Sequence of chain 1.C:
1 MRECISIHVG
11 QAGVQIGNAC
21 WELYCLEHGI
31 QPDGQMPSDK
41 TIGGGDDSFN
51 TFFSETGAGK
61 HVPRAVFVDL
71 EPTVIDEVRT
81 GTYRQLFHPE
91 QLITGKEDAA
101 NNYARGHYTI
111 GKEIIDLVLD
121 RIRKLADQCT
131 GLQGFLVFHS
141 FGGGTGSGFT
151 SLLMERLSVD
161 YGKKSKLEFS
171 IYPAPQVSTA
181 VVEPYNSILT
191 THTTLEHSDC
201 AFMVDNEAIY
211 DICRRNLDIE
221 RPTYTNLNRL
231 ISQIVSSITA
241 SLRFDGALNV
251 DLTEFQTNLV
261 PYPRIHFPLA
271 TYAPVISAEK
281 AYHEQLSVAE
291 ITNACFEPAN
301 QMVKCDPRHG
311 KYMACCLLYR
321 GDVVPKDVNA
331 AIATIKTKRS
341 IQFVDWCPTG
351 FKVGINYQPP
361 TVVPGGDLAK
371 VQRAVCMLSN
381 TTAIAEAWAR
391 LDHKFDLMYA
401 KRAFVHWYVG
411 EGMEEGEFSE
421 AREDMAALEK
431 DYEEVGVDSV

Binding-site contacts:
Ligand atom C33 contacts residue PRO220 of chain 1.B at 3.5 Å (hydrophobic).
Ligand atom C27 contacts residue THR221 of chain 1.B at 3.6 Å.
Ligand atom C9 contacts residue ASN329 of chain 1.C at 3.7 Å.
Ligand atom N17 contacts residue ASP177 of chain 1.B at 2.7 Å (salt-bridge).
Ligand atom C23 contacts residue VAL353 of chain 1.C at 3.5 Å (hydrophobic).
Ligand atom C14 contacts residue PRO220 of chain 1.B at 3.6 Å (hydrophobic).
Ligand atom C21 contacts residue LEU248 of chain 1.C at 3.7 Å (hydrophobic).
Ligand atom C15 contacts residue ASN329 of chain 1.C at 3.8 Å.
Ligand atom C6 contacts residue PRO173 of chain 1.B at 3.6 Å (hydrophobic).
Ligand atom C29 contacts residue THR221 of chain 1.B at 3.7 Å.
Ligand atom C22 contacts residue PRO325 of chain 1.C at 3.6 Å (hydrophobic).
Ligand atom O30 contacts residue THR221 of chain 1.B at 3.5 Å.
Ligand atom O31 contacts residue PRO220 of chain 1.B at 4.0 Å.
Ligand atom C16 contacts residue LYS174 of chain 1.B at 3.8 Å.
Ligand atom C15 contacts residue LYS174 of chain 1.B at 4.0 Å.
Ligand atom C26 contacts residue THR221 of chain 1.B at 3.8 Å.
Ligand atom C33 contacts residue THR221 of chain 1.B at 3.8 Å.
Ligand atom C27 contacts residue TYR222 of chain 1.B at 3.6 Å (hydrophobic).
Ligand atom C16 contacts residue VAL175 of chain 1.B at 3.6 Å (hydrophobic).
Ligand atom C8 contacts residue ASP177 of chain 1.B at 3.8 Å.
Ligand atom C6 contacts residue LYS174 of chain 1.B at 4.0 Å.
Ligand atom O24 contacts residue ASN329 of chain 1.C at 3.4 Å (h-bond).
Ligand atom C26 contacts residue TYR222 of chain 1.B at 3.6 Å (hydrophobic).
Ligand atom C18 contacts residue ILE332 of chain 1.C at 3.6 Å (hydrophobic).
Ligand atom C28 contacts residue THR221 of chain 1.B at 3.8 Å.
Ligand atom N17 contacts residue PHE351 of chain 1.C at 3.8 Å.
Ligand atom C18 contacts residue PHE351 of chain 1.C at 3.3 Å (hydrophobic).
Ligand atom C22 contacts residue ASN329 of chain 1.C at 3.3 Å.
Ligand atom C33 contacts residue TYR222 of chain 1.B at 3.9 Å (hydrophobic).
Ligand atom C1 contacts residue PRO173 of chain 1.B at 3.9 Å (hydrophobic).
Ligand atom C18 contacts residue VAL353 of chain 1.C at 3.6 Å (hydrophobic).
Ligand atom C9 contacts residue ASP177 of chain 1.B at 4.0 Å.
Ligand atom C8 contacts residue ASN329 of chain 1.C at 3.5 Å.
Ligand atom C34 contacts residue VAL175 of chain 1.B at 3.3 Å (hydrophobic).
Ligand atom C18 contacts residue ASP177 of chain 1.B at 3.5 Å.
Ligand atom C16 contacts residue ASP177 of chain 1.B at 3.5 Å.
Ligand atom N10 contacts residue ASN329 of chain 1.C at 3.0 Å (h-bond).
Ligand atom C32 contacts residue PRO220 of chain 1.B at 3.5 Å (hydrophobic).
Ligand atom C28 contacts residue TYR222 of chain 1.B at 3.3 Å (hydrophobic).
Ligand atom O19 contacts residue ASP177 of chain 1.B at 3.3 Å (salt-bridge).

This small molecule binds to this protein.
Small molecule (SMILES): CN[C@H](C(=O)N[C@H](C(=O)N(C)[C@H](/C=C(/C)C(=O)O)C(C)C)C(C)(C)C)C(C)(C)c1ccccc1

Sequence of chain 1.B:
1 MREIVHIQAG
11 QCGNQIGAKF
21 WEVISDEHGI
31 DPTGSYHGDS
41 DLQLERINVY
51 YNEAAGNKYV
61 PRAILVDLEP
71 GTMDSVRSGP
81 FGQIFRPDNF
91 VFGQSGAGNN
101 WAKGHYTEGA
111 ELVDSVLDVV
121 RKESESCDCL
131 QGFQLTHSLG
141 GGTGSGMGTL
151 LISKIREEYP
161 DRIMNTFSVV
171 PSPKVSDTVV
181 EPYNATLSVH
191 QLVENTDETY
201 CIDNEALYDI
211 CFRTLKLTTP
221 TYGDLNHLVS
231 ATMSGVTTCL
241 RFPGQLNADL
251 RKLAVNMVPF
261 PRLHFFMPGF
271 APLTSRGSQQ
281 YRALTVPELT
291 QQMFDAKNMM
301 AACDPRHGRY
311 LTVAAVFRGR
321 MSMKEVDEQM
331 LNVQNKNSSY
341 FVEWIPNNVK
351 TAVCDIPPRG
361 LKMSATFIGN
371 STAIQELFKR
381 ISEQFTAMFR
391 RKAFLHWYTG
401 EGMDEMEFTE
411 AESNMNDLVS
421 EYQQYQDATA